Binding-site contacts:
Ligand atom O3 contacts residue LEU234 of chain 1.E at 4.0 Å.
Ligand atom O2 contacts residue ASP136 of chain 1.E at 3.2 Å (salt-bridge).
Ligand atom O1 contacts residue ASN75 of chain 1.E at 3.2 Å.
Ligand atom C3 contacts residue ASN122 of chain 1.E at 3.7 Å.
Ligand atom C1 contacts residue GLN131 of chain 1.E at 3.6 Å.
Ligand atom C4 contacts residue THR167 of chain 1.E at 4.0 Å.
Ligand atom O1 contacts residue ASN122 of chain 1.E at 3.5 Å (h-bond).
Ligand atom O2 contacts residue HIS134 of chain 1.E at 2.9 Å (h-bond).
Ligand atom O2 contacts residue PHE76 of chain 1.E at 4.2 Å.
Ligand atom C2 contacts residue HIS221 of chain 1.E at 4.0 Å.
Ligand atom O5 contacts residue ASP136 of chain 1.E at 4.2 Å.
Ligand atom O5 contacts residue NI1 of chain 1.R at 2.1 Å (h-bond).
Ligand atom O1 contacts residue NI1 of chain 1.R at 3.9 Å.
Ligand atom C5 contacts residue GLY223 of chain 1.E at 4.0 Å.
Ligand atom O3 contacts residue ASN122 of chain 1.E at 3.6 Å.
Ligand atom O4 contacts residue THR167 of chain 1.E at 2.5 Å (h-bond).
Ligand atom O4 contacts residue GLY223 of chain 1.E at 3.9 Å.
Ligand atom O5 contacts residue HIS134 of chain 1.E at 3.1 Å (h-bond).
Ligand atom O3 contacts residue ARG232 of chain 1.E at 2.8 Å (salt-bridge).
Ligand atom C2 contacts residue NI1 of chain 1.R at 2.7 Å.
Ligand atom C3 contacts residue NI1 of chain 1.R at 4.1 Å.
Ligand atom C1 contacts residue HIS134 of chain 1.E at 3.5 Å.
Ligand atom O2 contacts residue HIS221 of chain 1.E at 4.0 Å.
Ligand atom C2 contacts residue HIS134 of chain 1.E at 3.7 Å.
Ligand atom C1 contacts residue ASN122 of chain 1.E at 4.1 Å.
Ligand atom O5 contacts residue GLN131 of chain 1.E at 3.4 Å (h-bond).
Ligand atom C1 contacts residue NI1 of chain 1.R at 2.7 Å.
Ligand atom O4 contacts residue GLY165 of chain 1.E at 4.1 Å.
Ligand atom C5 contacts residue THR167 of chain 1.E at 3.5 Å.
Ligand atom C4 contacts residue GLN131 of chain 1.E at 3.9 Å.
Ligand atom C3 contacts residue GLN131 of chain 1.E at 3.6 Å.
Ligand atom C5 contacts residue ARG232 of chain 1.E at 3.5 Å.
Ligand atom C2 contacts residue GLN131 of chain 1.E at 3.2 Å.
Ligand atom C2 contacts residue ASN122 of chain 1.E at 4.3 Å.
Ligand atom C4 contacts residue GLY223 of chain 1.E at 3.7 Å.
Ligand atom O5 contacts residue GLY223 of chain 1.E at 4.2 Å.
Ligand atom O5 contacts residue HIS221 of chain 1.E at 2.9 Å (h-bond).
Ligand atom O2 contacts residue NI1 of chain 1.R at 2.0 Å (h-bond).
Ligand atom O4 contacts residue ARG232 of chain 1.E at 2.9 Å (salt-bridge).
Ligand atom O1 contacts residue GLN131 of chain 1.E at 3.1 Å (h-bond).

Sequence of chain 1.E:
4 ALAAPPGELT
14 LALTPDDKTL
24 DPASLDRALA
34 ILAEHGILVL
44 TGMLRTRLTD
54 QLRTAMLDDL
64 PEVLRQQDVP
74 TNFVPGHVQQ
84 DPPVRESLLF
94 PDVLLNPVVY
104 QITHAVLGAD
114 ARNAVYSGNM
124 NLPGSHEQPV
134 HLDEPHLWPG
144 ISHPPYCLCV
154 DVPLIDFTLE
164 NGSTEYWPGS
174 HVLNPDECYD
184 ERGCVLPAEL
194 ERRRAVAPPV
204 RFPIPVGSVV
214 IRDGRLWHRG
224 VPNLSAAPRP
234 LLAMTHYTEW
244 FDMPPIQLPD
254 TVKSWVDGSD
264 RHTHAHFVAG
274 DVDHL

This small molecule binds to this protein.
Small molecule (SMILES): O=C(O)CCC(=O)C(=O)O